A small-molecule ligand and the protein it binds are described below.
Small molecule (SMILES): Cn1cnc2c(N)ncnc21.Nc1ncnc2c1ncn2[C@@H]1O[C@H](CO[P](=O)(O)O[C@H]2[C@@H](O)[C@H](n3cnc4c(N)ncnc43)O[C@@H]2CO[P](=O)(O)O[C@H]2[C@@H](O)[C@H](n3cnc4c(N)ncnc43)O[C@@H]2CO[P](=O)(O)O[C@H]2[C@@H](O)[C@H](n3cnc4c(N)ncnc43)O[C@@H]2CO)[C@@H](O)[C@H]1O

Sequence of chain 1.C:
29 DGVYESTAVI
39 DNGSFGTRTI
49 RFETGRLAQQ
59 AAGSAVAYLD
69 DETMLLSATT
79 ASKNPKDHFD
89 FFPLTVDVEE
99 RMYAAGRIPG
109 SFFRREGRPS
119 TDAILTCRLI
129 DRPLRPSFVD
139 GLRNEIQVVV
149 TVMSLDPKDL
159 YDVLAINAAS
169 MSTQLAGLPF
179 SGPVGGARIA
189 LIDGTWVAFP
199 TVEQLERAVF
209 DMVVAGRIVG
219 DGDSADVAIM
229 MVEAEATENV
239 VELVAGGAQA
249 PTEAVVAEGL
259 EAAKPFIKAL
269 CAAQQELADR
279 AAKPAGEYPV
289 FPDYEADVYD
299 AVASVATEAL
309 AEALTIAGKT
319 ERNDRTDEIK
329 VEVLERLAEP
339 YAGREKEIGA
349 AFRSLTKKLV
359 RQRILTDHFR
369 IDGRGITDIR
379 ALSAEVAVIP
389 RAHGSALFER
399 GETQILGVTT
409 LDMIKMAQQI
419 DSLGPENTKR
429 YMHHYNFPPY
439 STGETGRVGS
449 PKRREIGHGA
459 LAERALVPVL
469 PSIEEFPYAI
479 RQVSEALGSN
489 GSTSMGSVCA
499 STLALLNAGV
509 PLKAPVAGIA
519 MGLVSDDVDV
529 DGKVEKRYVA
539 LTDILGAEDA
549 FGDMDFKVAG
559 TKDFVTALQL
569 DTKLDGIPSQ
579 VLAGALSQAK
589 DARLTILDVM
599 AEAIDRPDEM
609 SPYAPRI

Sequence of chain 1.A:
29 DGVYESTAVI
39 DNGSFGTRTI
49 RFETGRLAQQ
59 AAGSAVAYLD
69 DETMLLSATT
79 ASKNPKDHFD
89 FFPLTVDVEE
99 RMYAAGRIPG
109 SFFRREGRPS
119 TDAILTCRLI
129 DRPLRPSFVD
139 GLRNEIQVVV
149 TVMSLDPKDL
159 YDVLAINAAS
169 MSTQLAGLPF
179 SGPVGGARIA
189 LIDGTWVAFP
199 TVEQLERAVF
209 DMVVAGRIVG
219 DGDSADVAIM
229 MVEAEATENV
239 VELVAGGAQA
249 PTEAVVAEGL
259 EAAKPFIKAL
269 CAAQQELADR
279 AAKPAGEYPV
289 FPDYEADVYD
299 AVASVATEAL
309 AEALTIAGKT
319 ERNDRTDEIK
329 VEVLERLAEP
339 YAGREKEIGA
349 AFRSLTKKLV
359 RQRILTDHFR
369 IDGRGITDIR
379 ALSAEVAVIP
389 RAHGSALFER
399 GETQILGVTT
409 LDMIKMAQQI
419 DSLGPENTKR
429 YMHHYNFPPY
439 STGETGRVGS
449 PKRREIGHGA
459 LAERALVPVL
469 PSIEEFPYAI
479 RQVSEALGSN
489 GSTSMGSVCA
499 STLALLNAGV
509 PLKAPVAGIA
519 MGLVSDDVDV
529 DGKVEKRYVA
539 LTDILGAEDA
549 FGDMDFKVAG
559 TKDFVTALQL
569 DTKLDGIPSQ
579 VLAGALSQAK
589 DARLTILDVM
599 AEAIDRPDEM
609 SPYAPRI

Binding-site contacts:
Ligand atom C4' contacts residue ARG133 of chain 1.C at 4.0 Å.
Ligand atom C8 contacts residue PHE89 of chain 1.C at 3.7 Å (hydrophobic).
Ligand atom N9 contacts residue PHE110 of chain 1.C at 3.9 Å.
Ligand atom O2' contacts residue THR93 of chain 1.C at 3.8 Å.
Ligand atom N1 contacts residue GLY108 of chain 1.A at 3.9 Å.
Ligand atom OP1 contacts residue ARG451 of chain 1.C at 3.5 Å.
Ligand atom O2' contacts residue LEU92 of chain 1.C at 2.5 Å (h-bond).
Ligand atom N6 contacts residue ASP419 of chain 1.A at 3.8 Å.
Ligand atom N1 contacts residue PHE110 of chain 1.C at 4.0 Å.
Ligand atom OP1 contacts residue ARG126 of chain 1.C at 3.0 Å (salt-bridge).
Ligand atom N3 contacts residue ARG445 of chain 1.A at 3.4 Å.
Ligand atom C6 contacts residue GLY108 of chain 1.A at 3.6 Å.
Ligand atom C8 contacts residue PHE110 of chain 1.C at 3.9 Å (hydrophobic).
Ligand atom C2 contacts residue PHE89 of chain 1.C at 3.5 Å (hydrophobic).
Ligand atom C5 contacts residue PHE89 of chain 1.C at 3.4 Å (hydrophobic).
Ligand atom C2' contacts residue LEU92 of chain 1.C at 3.8 Å (hydrophobic).
Ligand atom N3 contacts residue PHE89 of chain 1.C at 3.6 Å.
Ligand atom C5' contacts residue ARG451 of chain 1.C at 3.8 Å.
Ligand atom C4 contacts residue PHE110 of chain 1.C at 4.0 Å (hydrophobic).
Ligand atom O4' contacts residue THR93 of chain 1.C at 3.8 Å.
Ligand atom N7 contacts residue PHE110 of chain 1.C at 3.6 Å.
Ligand atom C8 contacts residue SER109 of chain 1.A at 3.8 Å.
Ligand atom C6 contacts residue PHE110 of chain 1.C at 3.7 Å (hydrophobic).
Ligand atom C2 contacts residue PHE87 of chain 1.C at 3.6 Å (hydrophobic).
Ligand atom C4 contacts residue PHE89 of chain 1.C at 3.4 Å (hydrophobic).
Ligand atom N6 contacts residue GLY108 of chain 1.A at 3.6 Å (h-bond).
Ligand atom C5 contacts residue PHE110 of chain 1.C at 3.8 Å (hydrophobic).
Ligand atom O4' contacts residue ARG133 of chain 1.C at 3.4 Å (salt-bridge).
Ligand atom O2' contacts residue ARG133 of chain 1.C at 3.7 Å.
Ligand atom N6 contacts residue PHE110 of chain 1.C at 3.9 Å.
Ligand atom OP2 contacts residue ARG452 of chain 1.C at 3.2 Å.
Ligand atom N1 contacts residue PHE87 of chain 1.C at 3.4 Å.
Ligand atom O5' contacts residue ARG452 of chain 1.C at 3.5 Å.
Ligand atom N7 contacts residue PHE89 of chain 1.C at 3.7 Å.
Ligand atom C2 contacts residue ARG445 of chain 1.A at 3.5 Å.
Ligand atom P contacts residue ARG452 of chain 1.C at 4.0 Å.
Ligand atom N7 contacts residue SER109 of chain 1.A at 3.9 Å.
Ligand atom N1 contacts residue PHE89 of chain 1.C at 3.5 Å.
Ligand atom C6 contacts residue PHE89 of chain 1.C at 3.9 Å (hydrophobic).
Ligand atom N9 contacts residue PHE89 of chain 1.C at 3.6 Å.